Sequence of chain 4.A:
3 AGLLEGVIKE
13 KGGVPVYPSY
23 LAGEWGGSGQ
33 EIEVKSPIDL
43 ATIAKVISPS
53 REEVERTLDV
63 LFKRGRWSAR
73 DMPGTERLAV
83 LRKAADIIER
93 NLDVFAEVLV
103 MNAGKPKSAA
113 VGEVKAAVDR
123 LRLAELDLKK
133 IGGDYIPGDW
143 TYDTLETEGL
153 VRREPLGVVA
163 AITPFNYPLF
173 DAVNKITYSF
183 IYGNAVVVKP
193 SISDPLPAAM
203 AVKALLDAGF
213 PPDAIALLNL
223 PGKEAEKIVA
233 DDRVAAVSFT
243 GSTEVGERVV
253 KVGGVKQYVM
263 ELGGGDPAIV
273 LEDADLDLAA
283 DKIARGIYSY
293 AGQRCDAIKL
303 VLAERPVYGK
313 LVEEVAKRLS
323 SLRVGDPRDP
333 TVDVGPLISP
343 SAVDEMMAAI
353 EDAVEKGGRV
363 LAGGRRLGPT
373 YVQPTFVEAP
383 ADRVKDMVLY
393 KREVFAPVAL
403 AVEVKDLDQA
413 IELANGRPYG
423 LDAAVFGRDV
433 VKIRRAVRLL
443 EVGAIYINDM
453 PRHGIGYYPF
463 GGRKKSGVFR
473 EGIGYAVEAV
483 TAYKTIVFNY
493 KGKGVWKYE

Sequence of chain 2.A:
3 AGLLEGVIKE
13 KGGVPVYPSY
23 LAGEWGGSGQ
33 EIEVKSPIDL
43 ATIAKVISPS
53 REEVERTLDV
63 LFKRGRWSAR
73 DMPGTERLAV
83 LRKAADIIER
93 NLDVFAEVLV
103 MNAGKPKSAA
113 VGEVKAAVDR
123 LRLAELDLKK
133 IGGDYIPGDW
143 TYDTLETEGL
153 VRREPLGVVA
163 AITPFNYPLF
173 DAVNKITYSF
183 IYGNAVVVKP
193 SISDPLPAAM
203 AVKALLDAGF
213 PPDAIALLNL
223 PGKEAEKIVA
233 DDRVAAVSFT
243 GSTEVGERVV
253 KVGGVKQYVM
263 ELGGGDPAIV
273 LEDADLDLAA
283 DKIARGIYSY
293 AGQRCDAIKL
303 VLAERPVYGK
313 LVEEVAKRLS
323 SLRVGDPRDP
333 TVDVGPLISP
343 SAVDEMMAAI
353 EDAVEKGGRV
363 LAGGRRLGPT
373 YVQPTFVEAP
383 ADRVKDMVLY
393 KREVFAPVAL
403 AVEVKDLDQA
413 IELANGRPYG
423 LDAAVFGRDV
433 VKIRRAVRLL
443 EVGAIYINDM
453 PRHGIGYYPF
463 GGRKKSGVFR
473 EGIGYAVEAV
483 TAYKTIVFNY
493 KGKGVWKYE

The protein below binds the small molecule below.
Small molecule (SMILES): O=P(O)(O)O[C@H]1O[C@H](CO)[C@@H](O)[C@H](O)[C@H]1O

Binding-site contacts:
Ligand atom O3P contacts residue ARG440 of chain 3.A at 3.4 Å (salt-bridge).
Ligand atom O5 contacts residue ARG155 of chain 4.A at 3.4 Å (salt-bridge).
Ligand atom P contacts residue ARG154 of chain 4.A at 3.6 Å.
Ligand atom C6 contacts residue ARG154 of chain 4.A at 3.9 Å.
Ligand atom O1 contacts residue ARG154 of chain 4.A at 3.0 Å (salt-bridge).
Ligand atom O6 contacts residue ARG155 of chain 4.A at 2.9 Å (salt-bridge).
Ligand atom O1P contacts residue ARG72 of chain 4.A at 3.2 Å (salt-bridge).
Ligand atom C6 contacts residue ARG155 of chain 4.A at 3.8 Å.
Ligand atom O2 contacts residue ARG79 of chain 4.A at 3.0 Å (salt-bridge).
Ligand atom O3P contacts residue GLU156 of chain 4.A at 4.0 Å.
Ligand atom O4 contacts residue TRP142 of chain 2.A at 2.9 Å (h-bond).
Ligand atom C2 contacts residue ARG79 of chain 4.A at 3.8 Å.
Ligand atom P contacts residue ARG72 of chain 4.A at 3.8 Å.
Ligand atom C1 contacts residue ARG154 of chain 4.A at 3.6 Å.
Ligand atom O1P contacts residue TRP498 of chain 2.A at 3.7 Å.
Ligand atom C2 contacts residue TYR184 of chain 4.A at 3.9 Å (hydrophobic).
Ligand atom O3P contacts residue ARG72 of chain 4.A at 2.6 Å (salt-bridge).
Ligand atom C1 contacts residue PRO157 of chain 4.A at 3.6 Å (hydrophobic).
Ligand atom C6 contacts residue ILE133 of chain 4.A at 4.0 Å (hydrophobic).
Ligand atom P contacts residue ARG440 of chain 3.A at 3.7 Å.
Ligand atom O3 contacts residue TRP142 of chain 2.A at 3.9 Å.
Ligand atom O5 contacts residue ARG154 of chain 4.A at 2.9 Å (salt-bridge).
Ligand atom C5 contacts residue ARG154 of chain 4.A at 3.5 Å.
Ligand atom O1P contacts residue ARG440 of chain 3.A at 3.0 Å (salt-bridge).
Ligand atom O6 contacts residue ARG154 of chain 4.A at 3.0 Å (salt-bridge).
Ligand atom P contacts residue TRP498 of chain 2.A at 3.8 Å.
Ligand atom O1 contacts residue PRO157 of chain 4.A at 3.9 Å.
Ligand atom O3 contacts residue ASP141 of chain 2.A at 2.3 Å (salt-bridge).
Ligand atom C4 contacts residue TRP142 of chain 2.A at 4.0 Å (hydrophobic).
Ligand atom C6 contacts residue PRO139 of chain 2.A at 4.0 Å (hydrophobic).
Ligand atom O2P contacts residue ARG154 of chain 4.A at 3.5 Å (salt-bridge).
Ligand atom O4 contacts residue ILE133 of chain 4.A at 4.1 Å.
Ligand atom O3P contacts residue ARG154 of chain 4.A at 3.6 Å (salt-bridge).
Ligand atom O2P contacts residue TRP498 of chain 2.A at 2.7 Å (h-bond).
Ligand atom C4 contacts residue ASP141 of chain 2.A at 3.8 Å.
Ligand atom O3 contacts residue ARG79 of chain 4.A at 3.2 Å (salt-bridge).
Ligand atom O2 contacts residue ARG72 of chain 4.A at 3.7 Å.
Ligand atom C3 contacts residue ASP141 of chain 2.A at 3.3 Å.
Ligand atom O4 contacts residue PRO139 of chain 2.A at 3.4 Å.
Ligand atom O4 contacts residue ASP141 of chain 2.A at 2.7 Å (salt-bridge).

Sequence of chain 3.A:
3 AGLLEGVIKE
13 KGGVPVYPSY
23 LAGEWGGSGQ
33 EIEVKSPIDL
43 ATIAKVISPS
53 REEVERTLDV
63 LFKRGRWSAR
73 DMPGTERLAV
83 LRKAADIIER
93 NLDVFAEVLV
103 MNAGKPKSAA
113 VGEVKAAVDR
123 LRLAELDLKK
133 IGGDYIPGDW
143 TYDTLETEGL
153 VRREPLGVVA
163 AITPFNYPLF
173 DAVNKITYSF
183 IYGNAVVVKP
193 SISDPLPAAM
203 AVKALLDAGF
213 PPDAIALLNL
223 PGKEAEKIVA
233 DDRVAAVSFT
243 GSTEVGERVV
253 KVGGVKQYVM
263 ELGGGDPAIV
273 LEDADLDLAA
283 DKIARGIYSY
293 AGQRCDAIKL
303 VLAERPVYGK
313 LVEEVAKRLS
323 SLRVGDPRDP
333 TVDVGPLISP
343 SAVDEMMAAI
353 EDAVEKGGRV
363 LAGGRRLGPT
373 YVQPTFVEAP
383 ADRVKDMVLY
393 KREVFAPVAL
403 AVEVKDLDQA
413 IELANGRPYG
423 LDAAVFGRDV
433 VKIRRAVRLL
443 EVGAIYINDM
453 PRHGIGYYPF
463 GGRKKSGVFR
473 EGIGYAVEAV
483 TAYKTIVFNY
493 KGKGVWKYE